Sequence of chain 1.G:
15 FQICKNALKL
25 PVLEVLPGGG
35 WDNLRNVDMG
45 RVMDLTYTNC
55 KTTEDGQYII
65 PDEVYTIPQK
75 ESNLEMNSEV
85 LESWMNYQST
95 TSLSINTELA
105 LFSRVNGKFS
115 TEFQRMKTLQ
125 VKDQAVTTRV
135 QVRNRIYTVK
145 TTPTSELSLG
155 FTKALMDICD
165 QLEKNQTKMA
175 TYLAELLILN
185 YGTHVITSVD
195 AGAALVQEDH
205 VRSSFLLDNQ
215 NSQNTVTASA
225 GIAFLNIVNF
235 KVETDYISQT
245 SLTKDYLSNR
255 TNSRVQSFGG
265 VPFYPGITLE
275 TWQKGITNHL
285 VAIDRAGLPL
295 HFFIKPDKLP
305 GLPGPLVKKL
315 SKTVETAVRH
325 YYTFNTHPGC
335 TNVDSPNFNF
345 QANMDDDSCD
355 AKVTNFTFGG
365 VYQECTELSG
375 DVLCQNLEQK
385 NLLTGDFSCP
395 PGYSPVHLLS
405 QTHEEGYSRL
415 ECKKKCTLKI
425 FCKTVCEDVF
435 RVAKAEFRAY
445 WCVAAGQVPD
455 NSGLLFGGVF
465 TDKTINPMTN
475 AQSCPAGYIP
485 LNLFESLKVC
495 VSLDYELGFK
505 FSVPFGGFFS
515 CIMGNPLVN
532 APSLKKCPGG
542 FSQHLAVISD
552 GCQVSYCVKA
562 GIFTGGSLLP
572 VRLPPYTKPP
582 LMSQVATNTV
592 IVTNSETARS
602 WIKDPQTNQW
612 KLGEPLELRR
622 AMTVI

The small molecule below binds the protein below.
Small molecule (SMILES): CC(=O)N[C@@H]1[C@@H](O)[C@H](O)[C@@H](CO)O[C@H]1O

Binding-site contacts:
Ligand atom O6 contacts residue LYS172 of chain 1.G at 4.4 Å.
Ligand atom O6 contacts residue GLN585 of chain 1.G at 3.8 Å.
Ligand atom C2 contacts residue ASN169 of chain 1.G at 2.5 Å.
Ligand atom C8 contacts residue ASN169 of chain 1.G at 4.3 Å.
Ligand atom C5 contacts residue ASN169 of chain 1.G at 3.7 Å.
Ligand atom O5 contacts residue ASN169 of chain 1.G at 2.4 Å (h-bond).
Ligand atom C6 contacts residue THR171 of chain 1.G at 4.3 Å.
Ligand atom C4 contacts residue ASN169 of chain 1.G at 4.2 Å.
Ligand atom C8 contacts residue CYS416 of chain 1.F at 3.8 Å (hydrophobic).
Ligand atom O7 contacts residue ASN169 of chain 1.G at 3.1 Å (h-bond).
Ligand atom O5 contacts residue GLN585 of chain 1.G at 3.9 Å.
Ligand atom N2 contacts residue ASN169 of chain 1.G at 2.9 Å (h-bond).
Ligand atom C3 contacts residue ASN169 of chain 1.G at 3.8 Å.
Ligand atom C1 contacts residue GLN585 of chain 1.G at 4.2 Å.
Ligand atom C8 contacts residue THR428 of chain 1.F at 4.3 Å.
Ligand atom C7 contacts residue ASN169 of chain 1.G at 3.2 Å.
Ligand atom O7 contacts residue GLN585 of chain 1.G at 4.0 Å.
Ligand atom C1 contacts residue ASN169 of chain 1.G at 1.4 Å.
Ligand atom C8 contacts residue THR588 of chain 1.G at 4.5 Å.
Ligand atom O7 contacts residue VAL586 of chain 1.G at 4.3 Å.
Ligand atom C2 contacts residue GLN585 of chain 1.G at 4.0 Å.

Sequence of chain 1.F:
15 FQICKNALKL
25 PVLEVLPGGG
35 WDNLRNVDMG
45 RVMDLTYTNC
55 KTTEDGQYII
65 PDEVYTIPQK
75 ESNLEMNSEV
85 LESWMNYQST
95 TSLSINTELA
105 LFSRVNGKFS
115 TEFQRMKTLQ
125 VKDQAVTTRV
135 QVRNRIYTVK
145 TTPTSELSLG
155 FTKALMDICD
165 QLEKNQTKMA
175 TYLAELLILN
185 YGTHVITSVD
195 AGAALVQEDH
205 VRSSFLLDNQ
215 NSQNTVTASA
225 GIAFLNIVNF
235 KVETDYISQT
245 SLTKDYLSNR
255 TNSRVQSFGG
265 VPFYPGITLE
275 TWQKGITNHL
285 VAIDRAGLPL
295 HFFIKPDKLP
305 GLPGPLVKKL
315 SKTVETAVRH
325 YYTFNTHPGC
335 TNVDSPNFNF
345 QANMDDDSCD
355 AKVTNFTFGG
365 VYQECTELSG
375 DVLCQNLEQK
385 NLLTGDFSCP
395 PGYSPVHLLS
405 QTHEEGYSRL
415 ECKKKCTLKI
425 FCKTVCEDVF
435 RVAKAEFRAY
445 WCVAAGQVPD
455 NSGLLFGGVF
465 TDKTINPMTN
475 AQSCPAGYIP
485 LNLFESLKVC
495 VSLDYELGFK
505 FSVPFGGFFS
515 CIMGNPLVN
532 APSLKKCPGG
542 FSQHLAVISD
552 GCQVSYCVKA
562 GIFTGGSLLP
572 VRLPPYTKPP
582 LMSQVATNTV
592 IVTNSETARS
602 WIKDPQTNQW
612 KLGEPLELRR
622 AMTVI